Sequence of chain 1.A:
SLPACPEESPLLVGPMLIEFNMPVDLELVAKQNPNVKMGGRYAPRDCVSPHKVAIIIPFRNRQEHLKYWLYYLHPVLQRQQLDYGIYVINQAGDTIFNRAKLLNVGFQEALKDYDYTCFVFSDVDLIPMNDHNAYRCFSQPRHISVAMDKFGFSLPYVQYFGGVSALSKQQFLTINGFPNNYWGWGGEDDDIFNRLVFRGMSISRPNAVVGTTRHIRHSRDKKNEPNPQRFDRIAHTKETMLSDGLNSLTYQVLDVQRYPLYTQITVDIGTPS

This protein binds this small molecule.
Small molecule (SMILES): CC(=O)N[C@H]1[C@H](OC[C@H]2O[C@@H](O[C@H]3[C@H](O)[C@@H](O)[C@H](O)O[C@@H]3CO)[C@H](O)[C@@H](O)[C@H]2O)O[C@H](CO)[C@@H](O)[C@@H]1O

Binding-site contacts:
Ligand atom C3 contacts residue TYR171 of chain 1.A at 3.7 Å (hydrophobic).
Ligand atom O7 contacts residue ARG244 of chain 1.A at 2.8 Å (salt-bridge).
Ligand atom O4 contacts residue TRP199 of chain 1.A at 3.8 Å.
Ligand atom C6 contacts residue TYR174 of chain 1.A at 3.7 Å (hydrophobic).
Ligand atom O4 contacts residue ARG244 of chain 1.A at 3.1 Å (salt-bridge).
Ligand atom C7 contacts residue ARG244 of chain 1.A at 3.8 Å.
Ligand atom C3 contacts residue TRP199 of chain 1.A at 3.9 Å (hydrophobic).
Ligand atom O4 contacts residue GOL1 of chain 1.I at 3.3 Å.
Ligand atom C6 contacts residue PHE165 of chain 1.A at 3.5 Å (hydrophobic).
Ligand atom O4 contacts residue TYR174 of chain 1.A at 3.3 Å.
Ligand atom O4 contacts residue PHE245 of chain 1.A at 3.9 Å.
Ligand atom C7 contacts residue GLY201 of chain 1.A at 3.5 Å.
Ligand atom O2 contacts residue LYS164 of chain 1.A at 3.2 Å (salt-bridge).
Ligand atom O3 contacts residue GOL1 of chain 1.I at 3.3 Å.
Ligand atom O7 contacts residue TRP199 of chain 1.A at 3.8 Å.
Ligand atom O3 contacts residue GLY200 of chain 1.A at 3.6 Å.
Ligand atom O3 contacts residue GLY201 of chain 1.A at 2.8 Å (h-bond).
Ligand atom C5 contacts residue TYR171 of chain 1.A at 3.7 Å (hydrophobic).
Ligand atom C4 contacts residue ASP203 of chain 1.A at 3.6 Å.
Ligand atom C3 contacts residue ASP204 of chain 1.A at 3.8 Å.
Ligand atom O7 contacts residue GLY201 of chain 1.A at 3.9 Å.
Ligand atom O5 contacts residue TRP199 of chain 1.A at 3.9 Å.
Ligand atom N2 contacts residue GLY201 of chain 1.A at 3.6 Å (h-bond).
Ligand atom O6 contacts residue PHE165 of chain 1.A at 3.6 Å.
Ligand atom C7 contacts residue ASP204 of chain 1.A at 3.6 Å.
Ligand atom O3 contacts residue ASP203 of chain 1.A at 2.6 Å (salt-bridge).
Ligand atom O3 contacts residue ARG244 of chain 1.A at 3.5 Å (salt-bridge).
Ligand atom O3 contacts residue PHE245 of chain 1.A at 3.6 Å.
Ligand atom N2 contacts residue ASP204 of chain 1.A at 2.8 Å (salt-bridge).
Ligand atom C1 contacts residue TYR171 of chain 1.A at 3.6 Å (hydrophobic).
Ligand atom O2 contacts residue PHE165 of chain 1.A at 3.9 Å.
Ligand atom C8 contacts residue ASP204 of chain 1.A at 3.4 Å.
Ligand atom O6 contacts residue TRP199 of chain 1.A at 3.8 Å.
Ligand atom C3 contacts residue ASP203 of chain 1.A at 3.3 Å.
Ligand atom O3 contacts residue TRP199 of chain 1.A at 3.7 Å.
Ligand atom O4 contacts residue ASP203 of chain 1.A at 2.6 Å (salt-bridge).
Ligand atom C4 contacts residue GOL1 of chain 1.I at 3.8 Å.
Ligand atom C8 contacts residue GLY201 of chain 1.A at 3.6 Å.
Ligand atom C2 contacts residue ASP204 of chain 1.A at 3.8 Å.
Ligand atom O4 contacts residue TRP199 of chain 1.A at 3.7 Å.